A small-molecule ligand and the protein it binds are described below.
Small molecule (SMILES): CC(=O)N[C@@H]1[C@@H](O)[C@H](O)[C@@H](CO)O[C@H]1O

Sequence of chain 1.A:
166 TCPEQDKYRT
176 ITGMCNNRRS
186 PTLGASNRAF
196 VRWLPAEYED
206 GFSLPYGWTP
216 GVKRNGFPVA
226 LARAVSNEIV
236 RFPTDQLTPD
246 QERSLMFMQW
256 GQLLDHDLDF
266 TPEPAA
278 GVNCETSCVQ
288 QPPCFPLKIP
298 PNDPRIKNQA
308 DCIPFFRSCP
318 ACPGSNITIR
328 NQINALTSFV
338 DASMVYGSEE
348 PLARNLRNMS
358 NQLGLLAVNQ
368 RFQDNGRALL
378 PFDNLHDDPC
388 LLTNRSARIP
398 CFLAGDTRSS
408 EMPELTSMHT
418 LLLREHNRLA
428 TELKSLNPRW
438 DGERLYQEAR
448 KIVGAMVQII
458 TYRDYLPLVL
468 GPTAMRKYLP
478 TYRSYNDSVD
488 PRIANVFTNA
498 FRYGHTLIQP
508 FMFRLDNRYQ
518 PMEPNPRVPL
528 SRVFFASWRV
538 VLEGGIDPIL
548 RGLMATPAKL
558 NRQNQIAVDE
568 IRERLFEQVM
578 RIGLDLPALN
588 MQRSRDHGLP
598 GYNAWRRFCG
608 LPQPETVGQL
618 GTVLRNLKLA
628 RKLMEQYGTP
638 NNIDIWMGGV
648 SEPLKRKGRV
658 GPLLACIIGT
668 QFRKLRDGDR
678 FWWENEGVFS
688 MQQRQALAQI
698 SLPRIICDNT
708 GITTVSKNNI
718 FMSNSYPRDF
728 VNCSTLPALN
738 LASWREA

Binding-site contacts:
Ligand atom C6 contacts residue ASN483 of chain 1.A at 4.4 Å.
Ligand atom C1 contacts residue ASN483 of chain 1.A at 1.7 Å.
Ligand atom O5 contacts residue ASN483 of chain 1.A at 2.2 Å (h-bond).
Ligand atom C8 contacts residue ASN483 of chain 1.A at 4.3 Å.
Ligand atom C5 contacts residue ASN483 of chain 1.A at 3.4 Å.
Ligand atom O5 contacts residue VAL486 of chain 1.A at 4.5 Å.
Ligand atom C7 contacts residue ASN483 of chain 1.A at 3.5 Å.
Ligand atom C4 contacts residue ASN483 of chain 1.A at 4.4 Å.
Ligand atom C2 contacts residue ASN483 of chain 1.A at 3.1 Å.
Ligand atom O7 contacts residue ASN483 of chain 1.A at 3.0 Å (h-bond).
Ligand atom N2 contacts residue ASN483 of chain 1.A at 3.7 Å.
Ligand atom C3 contacts residue ASN483 of chain 1.A at 4.2 Å.